Sequence of chain 2.A:
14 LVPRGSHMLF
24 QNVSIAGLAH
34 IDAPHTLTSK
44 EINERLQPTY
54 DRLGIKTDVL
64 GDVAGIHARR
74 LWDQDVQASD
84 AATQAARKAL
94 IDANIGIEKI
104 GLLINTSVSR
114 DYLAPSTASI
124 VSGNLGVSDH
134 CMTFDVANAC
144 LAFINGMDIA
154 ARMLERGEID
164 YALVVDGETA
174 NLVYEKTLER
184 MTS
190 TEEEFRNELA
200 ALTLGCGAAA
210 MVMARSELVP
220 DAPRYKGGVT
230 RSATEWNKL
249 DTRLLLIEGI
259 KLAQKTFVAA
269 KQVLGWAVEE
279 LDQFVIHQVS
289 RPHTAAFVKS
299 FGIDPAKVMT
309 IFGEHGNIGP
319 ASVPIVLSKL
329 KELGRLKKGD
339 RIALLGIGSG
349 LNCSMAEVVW

This small molecule binds to this protein.
Small molecule (SMILES): C/C=C/C/C=C/CCC(=O)[C@@H](O)CC(N)=O

Binding-site contacts:
Ligand atom C6 contacts residue LEU253 of chain 2.A at 4.2 Å (hydrophobic).
Ligand atom C5 contacts residue VAL287 of chain 2.A at 3.5 Å (hydrophobic).
Ligand atom C11 contacts residue HIS291 of chain 2.A at 3.7 Å.
Ligand atom O2 contacts residue GLY346 of chain 2.A at 3.1 Å.
Ligand atom C8 contacts residue LEU253 of chain 2.A at 4.0 Å (hydrophobic).
Ligand atom O1 contacts residue SER347 of chain 2.A at 3.8 Å.
Ligand atom C3 contacts residue HIS285 of chain 2.A at 4.0 Å.
Ligand atom C10 contacts residue ILE345 of chain 2.A at 4.2 Å (hydrophobic).
Ligand atom O3 contacts residue HIS285 of chain 2.A at 3.2 Å.
Ligand atom N1 contacts residue CYS143 of chain 2.A at 3.8 Å.
Ligand atom C11 contacts residue ILE345 of chain 2.A at 3.7 Å (hydrophobic).
Ligand atom C2 contacts residue CYS143 of chain 2.A at 2.2 Å (hydrophobic).
Ligand atom C12 contacts residue ILE345 of chain 2.A at 3.6 Å (hydrophobic).
Ligand atom O2 contacts residue SER347 of chain 2.A at 2.9 Å (h-bond).
Ligand atom C2 contacts residue HIS285 of chain 2.A at 3.4 Å.
Ligand atom C1 contacts residue CYS143 of chain 2.A at 2.7 Å (hydrophobic).
Ligand atom C1 contacts residue ALA142 of chain 2.A at 4.1 Å (hydrophobic).
Ligand atom C9 contacts residue LEU253 of chain 2.A at 3.5 Å (hydrophobic).
Ligand atom C1 contacts residue SER347 of chain 2.A at 3.5 Å.
Ligand atom C8 contacts residue ILE345 of chain 2.A at 4.0 Å (hydrophobic).
Ligand atom C12 contacts residue ILE258 of chain 2.A at 4.2 Å (hydrophobic).
Ligand atom O2 contacts residue ALA142 of chain 2.A at 3.1 Å.
Ligand atom O3 contacts residue CYS143 of chain 2.A at 3.4 Å (h-bond).
Ligand atom O3 contacts residue VAL287 of chain 2.A at 3.9 Å.
Ligand atom N1 contacts residue SER347 of chain 2.A at 2.8 Å (h-bond).
Ligand atom C12 contacts residue HIS291 of chain 2.A at 3.8 Å.
Ligand atom C9 contacts residue LEU254 of chain 2.A at 4.2 Å (hydrophobic).
Ligand atom C9 contacts residue HIS291 of chain 2.A at 3.8 Å.
Ligand atom C1 contacts residue GLY346 of chain 2.A at 3.8 Å.
Ligand atom C10 contacts residue VAL287 of chain 2.A at 4.2 Å (hydrophobic).
Ligand atom C3 contacts residue ASN315 of chain 2.A at 3.8 Å.
Ligand atom C3 contacts residue CYS143 of chain 2.A at 3.0 Å (hydrophobic).
Ligand atom O3 contacts residue ASN315 of chain 2.A at 2.6 Å (h-bond).
Ligand atom C10 contacts residue HIS291 of chain 2.A at 3.5 Å.
Ligand atom C7 contacts residue LEU253 of chain 2.A at 3.9 Å (hydrophobic).
Ligand atom C11 contacts residue LEU254 of chain 2.A at 4.1 Å (hydrophobic).
Ligand atom O2 contacts residue CYS143 of chain 2.A at 2.9 Å (h-bond).
Ligand atom N1 contacts residue GLY346 of chain 2.A at 4.2 Å.
Ligand atom C7 contacts residue VAL287 of chain 2.A at 4.0 Å (hydrophobic).
Ligand atom C2 contacts residue ILE345 of chain 2.A at 4.2 Å (hydrophobic).